This small molecule binds to this protein.
Small molecule (SMILES): CC(=O)N[C@@H]1[C@@H](O)[C@H](O[C@@H]2O[C@H](CO)[C@@H](O[C@@H]3O[C@H](CO)[C@@H](O)[C@H](O)[C@H]3NC(C)=O)[C@H](O)[C@H]2NC(C)=O)[C@@H](CO)O[C@H]1O

Binding-site contacts:
Ligand atom N2 contacts residue TRP15 of chain 1.F at 3.6 Å (h-bond).
Ligand atom C5 contacts residue TRP44 of chain 1.F at 3.5 Å (hydrophobic).
Ligand atom O6 contacts residue THR14 of chain 1.F at 3.8 Å.
Ligand atom O7 contacts residue VAL42 of chain 1.F at 3.3 Å.
Ligand atom C3 contacts residue GLY135 of chain 1.F at 3.8 Å.
Ligand atom O1 contacts residue TRP137 of chain 1.F at 3.7 Å.
Ligand atom C1 contacts residue TRP44 of chain 1.F at 3.9 Å (hydrophobic).
Ligand atom O7 contacts residue TRP44 of chain 1.F at 2.9 Å (h-bond).
Ligand atom C8 contacts residue TRP15 of chain 1.F at 3.4 Å (hydrophobic).
Ligand atom C8 contacts residue VAL42 of chain 1.F at 4.0 Å (hydrophobic).
Ligand atom C5 contacts residue TRP137 of chain 1.F at 3.5 Å (hydrophobic).
Ligand atom C7 contacts residue SER43 of chain 1.F at 3.9 Å.
Ligand atom C8 contacts residue TYR21 of chain 1.F at 3.6 Å (hydrophobic).
Ligand atom O4 contacts residue SER43 of chain 1.F at 3.2 Å.
Ligand atom C6 contacts residue GLN58 of chain 1.D at 4.0 Å.
Ligand atom C6 contacts residue TRP137 of chain 1.F at 3.8 Å (hydrophobic).
Ligand atom O5 contacts residue TRP44 of chain 1.F at 4.0 Å.
Ligand atom O6 contacts residue GLN58 of chain 1.D at 3.4 Å (h-bond).
Ligand atom C1 contacts residue TRP137 of chain 1.F at 3.7 Å (hydrophobic).
Ligand atom O7 contacts residue GLY135 of chain 1.F at 3.4 Å (h-bond).
Ligand atom C3 contacts residue TRP15 of chain 1.F at 3.9 Å (hydrophobic).
Ligand atom C7 contacts residue TRP44 of chain 1.F at 4.0 Å (hydrophobic).
Ligand atom C7 contacts residue VAL42 of chain 1.F at 4.0 Å (hydrophobic).
Ligand atom N2 contacts residue GLY135 of chain 1.F at 2.7 Å (h-bond).
Ligand atom O6 contacts residue TRP44 of chain 1.F at 3.9 Å.
Ligand atom C6 contacts residue THR14 of chain 1.F at 3.7 Å.
Ligand atom O3 contacts residue TRP44 of chain 1.F at 3.3 Å.
Ligand atom O7 contacts residue TRP15 of chain 1.F at 3.6 Å (h-bond).
Ligand atom C7 contacts residue GLY135 of chain 1.F at 3.5 Å.
Ligand atom O4 contacts residue TRP44 of chain 1.F at 3.9 Å.
Ligand atom O7 contacts residue SER43 of chain 1.F at 3.0 Å (h-bond).
Ligand atom C2 contacts residue GLY135 of chain 1.F at 3.7 Å.
Ligand atom O5 contacts residue TRP137 of chain 1.F at 3.4 Å.
Ligand atom C3 contacts residue SER43 of chain 1.F at 3.6 Å.
Ligand atom O3 contacts residue GLY135 of chain 1.F at 3.8 Å.
Ligand atom C6 contacts residue TRP44 of chain 1.F at 3.6 Å (hydrophobic).
Ligand atom O3 contacts residue SER43 of chain 1.F at 3.9 Å.
Ligand atom O3 contacts residue TRP15 of chain 1.F at 2.9 Å (h-bond).
Ligand atom C7 contacts residue TRP15 of chain 1.F at 3.3 Å (hydrophobic).
Ligand atom C4 contacts residue SER43 of chain 1.F at 4.0 Å.

Sequence of chain 1.F:
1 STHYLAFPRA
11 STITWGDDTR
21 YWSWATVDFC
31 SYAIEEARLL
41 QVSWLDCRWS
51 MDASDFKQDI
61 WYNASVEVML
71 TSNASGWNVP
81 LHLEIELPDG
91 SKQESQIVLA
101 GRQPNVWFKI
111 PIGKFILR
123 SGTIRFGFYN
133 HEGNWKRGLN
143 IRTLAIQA

Sequence of chain 1.D:
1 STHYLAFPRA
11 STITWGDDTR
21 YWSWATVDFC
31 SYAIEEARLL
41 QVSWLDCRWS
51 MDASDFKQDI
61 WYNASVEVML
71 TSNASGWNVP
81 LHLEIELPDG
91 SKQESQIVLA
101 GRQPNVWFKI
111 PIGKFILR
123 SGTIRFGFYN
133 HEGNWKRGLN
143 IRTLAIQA